Binding-site contacts:
Ligand atom C2 contacts residue ASN220 of chain 1.C at 2.5 Å.
Ligand atom O6 contacts residue ALA155 of chain 1.C at 4.0 Å.
Ligand atom C7 contacts residue ASN220 of chain 1.C at 3.9 Å.
Ligand atom O7 contacts residue ASN220 of chain 1.C at 4.4 Å.
Ligand atom C4 contacts residue ASN220 of chain 1.C at 4.2 Å.
Ligand atom C5 contacts residue ASN220 of chain 1.C at 3.6 Å.
Ligand atom C8 contacts residue THR91 of chain 1.C at 4.3 Å.
Ligand atom N2 contacts residue ASN220 of chain 1.C at 2.9 Å (h-bond).
Ligand atom C5 contacts residue ARG129 of chain 1.C at 4.4 Å.
Ligand atom O6 contacts residue ARG129 of chain 1.C at 3.7 Å.
Ligand atom C1 contacts residue ASN220 of chain 1.C at 1.4 Å.
Ligand atom C6 contacts residue ARG129 of chain 1.C at 3.7 Å.
Ligand atom O5 contacts residue ASN220 of chain 1.C at 2.4 Å (h-bond).
Ligand atom C8 contacts residue PHE90 of chain 1.C at 4.4 Å (hydrophobic).
Ligand atom C3 contacts residue ASN220 of chain 1.C at 3.8 Å.

Sequence of chain 1.C:
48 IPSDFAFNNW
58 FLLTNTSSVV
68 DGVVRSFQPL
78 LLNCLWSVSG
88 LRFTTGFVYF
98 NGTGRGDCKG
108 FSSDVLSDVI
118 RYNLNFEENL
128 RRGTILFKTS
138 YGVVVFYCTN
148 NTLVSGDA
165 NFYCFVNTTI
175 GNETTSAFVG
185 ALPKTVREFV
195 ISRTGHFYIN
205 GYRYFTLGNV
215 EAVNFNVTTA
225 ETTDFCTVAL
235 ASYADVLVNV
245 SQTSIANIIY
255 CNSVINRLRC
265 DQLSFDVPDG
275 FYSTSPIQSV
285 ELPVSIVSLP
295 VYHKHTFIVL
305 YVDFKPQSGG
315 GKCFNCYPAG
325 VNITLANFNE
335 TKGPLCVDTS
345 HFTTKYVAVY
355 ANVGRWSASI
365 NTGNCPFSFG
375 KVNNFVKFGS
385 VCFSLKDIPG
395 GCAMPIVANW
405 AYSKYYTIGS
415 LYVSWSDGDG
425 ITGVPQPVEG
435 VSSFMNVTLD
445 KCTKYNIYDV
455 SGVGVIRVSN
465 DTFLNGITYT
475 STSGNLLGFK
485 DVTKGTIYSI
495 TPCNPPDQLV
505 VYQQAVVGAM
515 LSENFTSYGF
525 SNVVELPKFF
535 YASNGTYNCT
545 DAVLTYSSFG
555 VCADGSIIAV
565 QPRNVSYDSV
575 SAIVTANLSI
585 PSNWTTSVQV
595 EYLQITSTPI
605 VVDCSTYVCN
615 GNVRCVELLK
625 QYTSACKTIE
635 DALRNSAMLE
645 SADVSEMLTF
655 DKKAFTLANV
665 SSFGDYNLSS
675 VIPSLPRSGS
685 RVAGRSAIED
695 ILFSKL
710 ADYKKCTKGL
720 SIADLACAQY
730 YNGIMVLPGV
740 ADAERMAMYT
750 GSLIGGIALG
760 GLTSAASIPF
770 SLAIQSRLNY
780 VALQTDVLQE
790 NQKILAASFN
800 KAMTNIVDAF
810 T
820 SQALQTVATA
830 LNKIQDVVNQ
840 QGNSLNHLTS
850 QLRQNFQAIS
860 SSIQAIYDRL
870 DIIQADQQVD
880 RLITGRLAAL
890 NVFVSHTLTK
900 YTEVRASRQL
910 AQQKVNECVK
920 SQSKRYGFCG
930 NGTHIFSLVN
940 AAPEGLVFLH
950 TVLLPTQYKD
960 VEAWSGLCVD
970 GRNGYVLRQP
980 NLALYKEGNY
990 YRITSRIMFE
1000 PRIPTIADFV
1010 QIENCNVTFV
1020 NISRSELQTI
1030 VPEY

A protein and the small-molecule ligand that binds it are described below.
Small molecule (SMILES): CC(=O)N[C@@H]1[C@@H](O)[C@H](O)[C@@H](CO)O[C@H]1O